This protein binds this small molecule.
Small molecule (SMILES): CC(=O)N[C@@H]1[C@@H](O)[C@H](O)[C@@H](CO)O[C@H]1O

Sequence of chain 1.G:
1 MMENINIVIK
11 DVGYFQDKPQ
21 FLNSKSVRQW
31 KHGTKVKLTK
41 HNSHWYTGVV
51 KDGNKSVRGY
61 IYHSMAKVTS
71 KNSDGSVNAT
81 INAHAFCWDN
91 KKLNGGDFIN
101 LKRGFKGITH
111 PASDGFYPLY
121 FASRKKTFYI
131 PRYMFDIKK

Binding-site contacts:
Ligand atom O3 contacts residue TYR62 of chain 1.G at 3.6 Å.
Ligand atom O3 contacts residue TRP45 of chain 1.G at 3.5 Å (h-bond).
Ligand atom O4 contacts residue PRO19 of chain 1.G at 4.4 Å.
Ligand atom O4 contacts residue TRP45 of chain 1.G at 3.1 Å (h-bond).
Ligand atom C4 contacts residue ASN94 of chain 1.G at 3.7 Å.
Ligand atom C1 contacts residue TYR62 of chain 1.G at 4.2 Å (hydrophobic).
Ligand atom O3 contacts residue PHE21 of chain 1.G at 4.3 Å.
Ligand atom O7 contacts residue ASN94 of chain 1.G at 3.6 Å.
Ligand atom C1 contacts residue GLY95 of chain 1.G at 4.3 Å.
Ligand atom N2 contacts residue GLY95 of chain 1.G at 4.4 Å.
Ligand atom C3 contacts residue ASN94 of chain 1.G at 4.2 Å.
Ligand atom C8 contacts residue TRP88 of chain 1.G at 3.9 Å (hydrophobic).
Ligand atom O1 contacts residue GLY95 of chain 1.G at 3.3 Å.
Ligand atom O7 contacts residue LEU93 of chain 1.G at 3.9 Å.
Ligand atom N2 contacts residue PHE98 of chain 1.G at 4.3 Å.
Ligand atom C2 contacts residue TYR62 of chain 1.G at 3.9 Å (hydrophobic).
Ligand atom O5 contacts residue ASN94 of chain 1.G at 3.6 Å.
Ligand atom C2 contacts residue ASN94 of chain 1.G at 3.8 Å.
Ligand atom N2 contacts residue TYR62 of chain 1.G at 2.9 Å (h-bond).
Ligand atom C2 contacts residue GLY95 of chain 1.G at 4.1 Å.
Ligand atom C7 contacts residue PHE98 of chain 1.G at 3.9 Å (hydrophobic).
Ligand atom O1 contacts residue ASN94 of chain 1.G at 4.1 Å.
Ligand atom O7 contacts residue TRP88 of chain 1.G at 3.0 Å (h-bond).
Ligand atom C7 contacts residue GLY95 of chain 1.G at 4.0 Å.
Ligand atom O6 contacts residue ASN94 of chain 1.G at 3.8 Å.
Ligand atom C8 contacts residue PHE86 of chain 1.G at 3.8 Å (hydrophobic).
Ligand atom C3 contacts residue TRP45 of chain 1.G at 3.9 Å (hydrophobic).
Ligand atom O7 contacts residue PHE98 of chain 1.G at 4.1 Å.
Ligand atom C5 contacts residue HIS44 of chain 1.G at 4.4 Å.
Ligand atom C8 contacts residue TYR62 of chain 1.G at 3.3 Å (hydrophobic).
Ligand atom C7 contacts residue TRP88 of chain 1.G at 3.9 Å (hydrophobic).
Ligand atom O1 contacts residue PHE98 of chain 1.G at 4.1 Å.
Ligand atom C1 contacts residue HIS44 of chain 1.G at 4.3 Å.
Ligand atom C3 contacts residue TYR62 of chain 1.G at 3.7 Å (hydrophobic).
Ligand atom C8 contacts residue PHE98 of chain 1.G at 3.7 Å (hydrophobic).
Ligand atom O7 contacts residue GLY95 of chain 1.G at 3.0 Å (h-bond).
Ligand atom C7 contacts residue TYR62 of chain 1.G at 3.6 Å (hydrophobic).
Ligand atom C5 contacts residue ASN94 of chain 1.G at 4.1 Å.
Ligand atom C4 contacts residue TRP45 of chain 1.G at 4.2 Å (hydrophobic).
Ligand atom C1 contacts residue ASN94 of chain 1.G at 4.1 Å.